Binding-site contacts:
Ligand atom N9 contacts residue ASN18 of chain 1.M at 3.7 Å.
Ligand atom O4' contacts residue ASN18 of chain 1.M at 3.2 Å (h-bond).
Ligand atom O5' contacts residue ASN18 of chain 1.M at 3.7 Å.
Ligand atom O2' contacts residue VAL121 of chain 1.M at 3.9 Å.
Ligand atom C5' contacts residue GLY124 of chain 1.M at 4.2 Å.
Ligand atom C4' contacts residue GLY124 of chain 1.M at 4.1 Å.
Ligand atom P contacts residue ASN18 of chain 1.M at 4.1 Å.
Ligand atom C4 contacts residue ASN18 of chain 1.M at 4.2 Å.
Ligand atom C5' contacts residue ALA122 of chain 1.M at 3.8 Å (hydrophobic).
Ligand atom C4' contacts residue ASN18 of chain 1.M at 4.1 Å.
Ligand atom P contacts residue MET123 of chain 1.M at 4.5 Å.
Ligand atom O3' contacts residue ILE16 of chain 1.M at 4.5 Å.
Ligand atom O2' contacts residue ILE16 of chain 1.M at 4.3 Å.
Ligand atom OP1 contacts residue ASN18 of chain 1.M at 3.4 Å (h-bond).
Ligand atom OP1 contacts residue ALA122 of chain 1.M at 4.4 Å.
Ligand atom C8 contacts residue ASN18 of chain 1.M at 4.0 Å.
Ligand atom O4' contacts residue ILE16 of chain 1.M at 4.3 Å.
Ligand atom O3' contacts residue GLY124 of chain 1.M at 3.4 Å.
Ligand atom OP1 contacts residue MET123 of chain 1.M at 3.7 Å.
Ligand atom C4' contacts residue ILE16 of chain 1.M at 3.6 Å (hydrophobic).
Ligand atom O2' contacts residue GLY124 of chain 1.M at 3.4 Å.
Ligand atom C2' contacts residue GLY124 of chain 1.M at 4.3 Å.
Ligand atom C3' contacts residue GLY124 of chain 1.M at 4.1 Å.
Ligand atom C1' contacts residue ASN18 of chain 1.M at 3.6 Å.
Ligand atom C5' contacts residue ASN18 of chain 1.M at 3.8 Å.
Ligand atom O4' contacts residue ILE17 of chain 1.M at 4.2 Å.
Ligand atom O4' contacts residue VAL121 of chain 1.M at 4.5 Å.
Ligand atom C5' contacts residue ILE16 of chain 1.M at 4.2 Å (hydrophobic).
Ligand atom O3' contacts residue MET123 of chain 1.M at 4.1 Å.

Sequence of chain 1.M:
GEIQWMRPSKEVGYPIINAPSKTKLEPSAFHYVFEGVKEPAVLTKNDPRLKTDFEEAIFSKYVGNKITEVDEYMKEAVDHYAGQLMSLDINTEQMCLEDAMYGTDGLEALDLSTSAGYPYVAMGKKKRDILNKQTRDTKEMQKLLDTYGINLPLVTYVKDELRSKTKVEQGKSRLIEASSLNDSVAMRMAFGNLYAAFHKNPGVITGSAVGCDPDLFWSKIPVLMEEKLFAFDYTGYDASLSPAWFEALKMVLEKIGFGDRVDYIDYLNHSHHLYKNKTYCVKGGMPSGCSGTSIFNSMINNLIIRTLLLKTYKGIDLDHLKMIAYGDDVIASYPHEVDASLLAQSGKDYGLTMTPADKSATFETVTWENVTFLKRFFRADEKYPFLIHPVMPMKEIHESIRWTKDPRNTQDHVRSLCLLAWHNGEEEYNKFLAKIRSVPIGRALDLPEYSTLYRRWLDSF

This protein binds this small molecule.
Small molecule (SMILES): Nc1nc(=O)c2ncn([C@@H]3O[C@H](CO[P](=O)(O)O[C@H]4[C@@H](O)[C@H](n5cnc6c(N)ncnc65)O[C@@H]4CO[P](=O)(O)O[C@H]4[C@@H](O)[C@H](n5cnc6c(=O)nc(N)[nH]c65)O[C@@H]4CO[P](=O)(O)O[C@H]4[C@@H](O)[C@H](n5cnc6c(=O)nc(N)[nH]c65)O[C@@H]4COP(=O)=O)[C@@H](O)[C@H]3O)c2[nH]1